A protein and the small-molecule ligand that binds it are described below.
Small molecule (SMILES): OC[C@H]1O[C@@H](O)[C@H](O)[C@@H](O[C@@H]2O[C@H]3CO[C@@H]([C@@H]2O)[C@@H]3O)[C@H]1O

Sequence of chain 1.A:
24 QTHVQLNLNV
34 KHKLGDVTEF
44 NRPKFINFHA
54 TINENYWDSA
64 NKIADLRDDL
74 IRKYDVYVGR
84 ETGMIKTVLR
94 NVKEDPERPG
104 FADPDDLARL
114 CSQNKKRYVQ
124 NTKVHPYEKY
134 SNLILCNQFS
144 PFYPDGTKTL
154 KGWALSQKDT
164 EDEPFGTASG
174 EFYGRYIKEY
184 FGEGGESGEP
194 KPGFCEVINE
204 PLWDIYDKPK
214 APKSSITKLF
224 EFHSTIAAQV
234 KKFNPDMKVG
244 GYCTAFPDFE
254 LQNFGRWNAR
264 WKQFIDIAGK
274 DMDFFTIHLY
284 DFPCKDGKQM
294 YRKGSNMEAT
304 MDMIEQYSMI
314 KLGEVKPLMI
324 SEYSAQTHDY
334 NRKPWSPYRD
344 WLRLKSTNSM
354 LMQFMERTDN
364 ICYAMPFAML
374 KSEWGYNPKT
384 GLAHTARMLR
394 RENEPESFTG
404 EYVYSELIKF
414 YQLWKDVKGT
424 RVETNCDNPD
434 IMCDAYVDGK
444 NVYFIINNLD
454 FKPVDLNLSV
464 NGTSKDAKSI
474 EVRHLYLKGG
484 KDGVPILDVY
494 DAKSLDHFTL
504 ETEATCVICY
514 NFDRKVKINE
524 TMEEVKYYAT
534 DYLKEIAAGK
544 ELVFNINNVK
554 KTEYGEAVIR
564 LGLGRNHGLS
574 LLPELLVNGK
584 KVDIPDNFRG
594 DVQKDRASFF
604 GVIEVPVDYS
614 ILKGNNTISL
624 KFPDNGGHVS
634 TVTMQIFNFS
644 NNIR

Binding-site contacts:
Ligand atom C4 contacts residue TRP206 of chain 1.A at 3.8 Å (hydrophobic).
Ligand atom O5 contacts residue HIS331 of chain 1.A at 3.4 Å (h-bond).
Ligand atom C5 contacts residue HIS331 of chain 1.A at 4.0 Å.
Ligand atom O5 contacts residue LYS288 of chain 1.A at 3.2 Å (salt-bridge).
Ligand atom C4 contacts residue PHE249 of chain 1.A at 3.9 Å (hydrophobic).
Ligand atom C6 contacts residue LYS288 of chain 1.A at 3.8 Å.
Ligand atom C1 contacts residue HIS331 of chain 1.A at 3.9 Å.
Ligand atom C5 contacts residue LYS288 of chain 1.A at 4.1 Å.
Ligand atom C3 contacts residue GLU203 of chain 1.A at 4.2 Å.
Ligand atom C6 contacts residue GLU203 of chain 1.A at 3.3 Å.
Ligand atom C4 contacts residue GLU203 of chain 1.A at 3.6 Å.
Ligand atom O4 contacts residue GLU203 of chain 1.A at 2.5 Å (salt-bridge).
Ligand atom O6 contacts residue PHE249 of chain 1.A at 3.6 Å.
Ligand atom C4 contacts residue GLN329 of chain 1.A at 4.0 Å.
Ligand atom O4 contacts residue PHE285 of chain 1.A at 3.9 Å.
Ligand atom C6 contacts residue PHE249 of chain 1.A at 4.0 Å (hydrophobic).
Ligand atom O4 contacts residue PHE249 of chain 1.A at 3.5 Å.
Ligand atom O5 contacts residue GLN329 of chain 1.A at 3.5 Å (h-bond).
Ligand atom C5 contacts residue PHE249 of chain 1.A at 3.6 Å (hydrophobic).
Ligand atom O5 contacts residue PHE249 of chain 1.A at 3.4 Å.
Ligand atom O3 contacts residue GLU203 of chain 1.A at 3.7 Å.
Ligand atom C5 contacts residue TRP206 of chain 1.A at 3.9 Å (hydrophobic).
Ligand atom C1 contacts residue TRP206 of chain 1.A at 4.0 Å (hydrophobic).
Ligand atom C1 contacts residue GLN329 of chain 1.A at 3.7 Å.
Ligand atom O1 contacts residue HIS331 of chain 1.A at 3.5 Å.
Ligand atom O3 contacts residue GLN329 of chain 1.A at 2.9 Å (h-bond).
Ligand atom C3 contacts residue GLN329 of chain 1.A at 3.7 Å.
Ligand atom C3 contacts residue TRP206 of chain 1.A at 4.0 Å (hydrophobic).
Ligand atom O2 contacts residue GLN329 of chain 1.A at 3.5 Å (h-bond).
Ligand atom C2 contacts residue HIS331 of chain 1.A at 3.8 Å.
Ligand atom C1 contacts residue LYS288 of chain 1.A at 4.1 Å.
Ligand atom C2 contacts residue GLN329 of chain 1.A at 3.8 Å.
Ligand atom O1 contacts residue LYS288 of chain 1.A at 3.9 Å.
Ligand atom C6 contacts residue TRP206 of chain 1.A at 3.5 Å (hydrophobic).
Ligand atom O3 contacts residue TRP206 of chain 1.A at 3.3 Å (h-bond).
Ligand atom C4 contacts residue HIS331 of chain 1.A at 4.0 Å.
Ligand atom O6 contacts residue TRP206 of chain 1.A at 3.7 Å.
Ligand atom O4 contacts residue HIS331 of chain 1.A at 2.9 Å (h-bond).
Ligand atom O4 contacts residue GLN329 of chain 1.A at 2.9 Å (h-bond).
Ligand atom C5 contacts residue GLU203 of chain 1.A at 3.7 Å.